Sequence of chain 1.A:
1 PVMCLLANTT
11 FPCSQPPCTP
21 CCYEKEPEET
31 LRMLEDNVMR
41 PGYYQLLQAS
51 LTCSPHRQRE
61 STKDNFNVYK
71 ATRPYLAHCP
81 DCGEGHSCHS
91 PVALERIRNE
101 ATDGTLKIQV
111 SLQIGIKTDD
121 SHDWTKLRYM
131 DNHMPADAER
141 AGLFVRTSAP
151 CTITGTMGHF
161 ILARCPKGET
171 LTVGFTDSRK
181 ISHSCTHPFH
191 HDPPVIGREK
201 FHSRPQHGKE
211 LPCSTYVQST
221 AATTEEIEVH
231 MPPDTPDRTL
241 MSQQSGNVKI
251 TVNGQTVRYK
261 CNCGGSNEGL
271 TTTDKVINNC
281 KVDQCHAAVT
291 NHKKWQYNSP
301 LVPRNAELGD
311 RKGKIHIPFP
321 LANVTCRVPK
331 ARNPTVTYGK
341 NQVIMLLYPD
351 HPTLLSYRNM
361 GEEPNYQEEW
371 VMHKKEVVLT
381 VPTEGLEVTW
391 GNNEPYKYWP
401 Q

Binding-site contacts:
Ligand atom O5 contacts residue ASN323 of chain 1.A at 2.3 Å (h-bond).
Ligand atom N2 contacts residue ASN323 of chain 1.A at 3.1 Å (h-bond).
Ligand atom C4 contacts residue ASN323 of chain 1.A at 4.3 Å.
Ligand atom C8 contacts residue ASN323 of chain 1.A at 3.3 Å.
Ligand atom C7 contacts residue ASN323 of chain 1.A at 3.4 Å.
Ligand atom C3 contacts residue ASN323 of chain 1.A at 3.9 Å.
Ligand atom O7 contacts residue ASN323 of chain 1.A at 3.7 Å.
Ligand atom O7 contacts residue VAL324 of chain 1.A at 4.4 Å.
Ligand atom C5 contacts residue ASN323 of chain 1.A at 3.6 Å.
Ligand atom C2 contacts residue ASN323 of chain 1.A at 2.5 Å.
Ligand atom C8 contacts residue VAL324 of chain 1.A at 4.2 Å (hydrophobic).
Ligand atom C1 contacts residue ASN323 of chain 1.A at 1.4 Å.

A protein and the small-molecule ligand that binds it are described below.
Small molecule (SMILES): CC(=O)N[C@@H]1[C@@H](O)[C@H](O)[C@@H](CO)O[C@H]1O